A small-molecule ligand and the protein it binds are described below.
Small molecule (SMILES): O=C(N1CCN(C(c2ccc(F)cc2)c2ccc(F)cc2)CC1)n1cncn1

Sequence of chain 1.B:
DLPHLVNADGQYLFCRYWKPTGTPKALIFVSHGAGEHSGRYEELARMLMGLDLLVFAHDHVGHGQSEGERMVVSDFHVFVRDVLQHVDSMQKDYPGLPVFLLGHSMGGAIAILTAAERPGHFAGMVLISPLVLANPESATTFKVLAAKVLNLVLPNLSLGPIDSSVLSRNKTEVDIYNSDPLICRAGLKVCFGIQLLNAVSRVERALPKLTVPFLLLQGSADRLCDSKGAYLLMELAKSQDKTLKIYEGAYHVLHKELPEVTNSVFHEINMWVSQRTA

Binding-site contacts:
Ligand atom C22 contacts residue SER139 of chain 1.B at 3.8 Å.
Ligand atom F28 contacts residue F4P1 of chain 1.E at 3.8 Å.
Ligand atom F28 contacts residue LEU165 of chain 1.B at 3.9 Å.
Ligand atom C12 contacts residue LEU165 of chain 1.B at 3.8 Å (hydrophobic).
Ligand atom C23 contacts residue CYS259 of chain 1.B at 3.6 Å (hydrophobic).
Ligand atom C1 contacts residue SER139 of chain 1.B at 1.3 Å.
Ligand atom C21 contacts residue LEU258 of chain 1.B at 3.8 Å (hydrophobic).
Ligand atom C13 contacts residue F4P1 of chain 1.E at 3.2 Å.
Ligand atom O3 contacts residue GLY67 of chain 1.B at 3.8 Å.
Ligand atom C26 contacts residue LEU230 of chain 1.B at 4.0 Å (hydrophobic).
Ligand atom C17 contacts residue F4P1 of chain 1.E at 3.4 Å.
Ligand atom C22 contacts residue LEU258 of chain 1.B at 3.7 Å (hydrophobic).
Ligand atom C19 contacts residue ILE196 of chain 1.B at 3.6 Å (hydrophobic).
Ligand atom N24 contacts residue SER139 of chain 1.B at 2.2 Å (h-bond).
Ligand atom C25 contacts residue ALA68 of chain 1.B at 3.9 Å (hydrophobic).
Ligand atom C12 contacts residue LEU258 of chain 1.B at 3.6 Å (hydrophobic).
Ligand atom C14 contacts residue F4P1 of chain 1.E at 3.5 Å.
Ligand atom C18 contacts residue F4P1 of chain 1.E at 3.6 Å.
Ligand atom F27 contacts residue LEU193 of chain 1.B at 3.3 Å.
Ligand atom O3 contacts residue SER139 of chain 1.B at 2.2 Å (h-bond).
Ligand atom F28 contacts residue ALA168 of chain 1.B at 3.5 Å.
Ligand atom F27 contacts residue ILE196 of chain 1.B at 3.5 Å.
Ligand atom F28 contacts residue LEU231 of chain 1.B at 3.3 Å.
Ligand atom F28 contacts residue VAL234 of chain 1.B at 3.5 Å.
Ligand atom C19 contacts residue LEU193 of chain 1.B at 4.0 Å (hydrophobic).
Ligand atom C1 contacts residue MET140 of chain 1.B at 3.1 Å (hydrophobic).
Ligand atom C14 contacts residue LEU165 of chain 1.B at 3.5 Å (hydrophobic).
Ligand atom C13 contacts residue LEU165 of chain 1.B at 3.4 Å (hydrophobic).
Ligand atom C22 contacts residue CYS259 of chain 1.B at 3.6 Å (hydrophobic).
Ligand atom C23 contacts residue SER139 of chain 1.B at 2.6 Å.
Ligand atom C25 contacts residue SER139 of chain 1.B at 3.5 Å.
Ligand atom C16 contacts residue LEU230 of chain 1.B at 3.9 Å (hydrophobic).
Ligand atom C18 contacts residue LEU193 of chain 1.B at 3.9 Å (hydrophobic).
Ligand atom C23 contacts residue HIS286 of chain 1.B at 3.6 Å.
Ligand atom C12 contacts residue F4P1 of chain 1.E at 3.6 Å.
Ligand atom C15 contacts residue LEU230 of chain 1.B at 3.8 Å (hydrophobic).
Ligand atom O3 contacts residue ALA68 of chain 1.B at 3.0 Å (h-bond).
Ligand atom O3 contacts residue MET140 of chain 1.B at 2.7 Å (h-bond).
Ligand atom C20 contacts residue ILE196 of chain 1.B at 3.7 Å (hydrophobic).
Ligand atom C13 contacts residue LEU167 of chain 1.B at 3.6 Å (hydrophobic).